Sequence of chain 1.A:
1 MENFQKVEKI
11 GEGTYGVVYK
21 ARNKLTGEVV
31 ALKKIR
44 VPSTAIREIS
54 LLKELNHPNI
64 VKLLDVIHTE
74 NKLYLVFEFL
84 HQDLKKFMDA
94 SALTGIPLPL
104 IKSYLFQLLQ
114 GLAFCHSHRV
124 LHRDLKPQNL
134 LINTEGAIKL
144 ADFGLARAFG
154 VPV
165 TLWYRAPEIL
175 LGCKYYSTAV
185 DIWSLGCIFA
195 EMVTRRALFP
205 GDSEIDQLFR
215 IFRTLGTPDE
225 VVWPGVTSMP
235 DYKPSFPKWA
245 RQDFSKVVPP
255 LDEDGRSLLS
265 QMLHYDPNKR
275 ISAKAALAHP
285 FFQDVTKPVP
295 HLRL

This protein binds this small molecule.
Small molecule (SMILES): Nc1cc2[nH]cnc2c(OCC2CCCCC2)n1

Binding-site contacts:
Ligand atom N9 contacts residue LEU134 of chain 1.A at 3.5 Å.
Ligand atom N9 contacts residue PHE82 of chain 1.A at 4.1 Å.
Ligand atom C8 contacts residue GLU81 of chain 1.A at 3.8 Å.
Ligand atom C8 contacts residue ALA31 of chain 1.A at 3.7 Å (hydrophobic).
Ligand atom C11 contacts residue VAL18 of chain 1.A at 3.9 Å (hydrophobic).
Ligand atom N1 contacts residue ILE10 of chain 1.A at 3.8 Å.
Ligand atom C15 contacts residue ASP86 of chain 1.A at 3.9 Å.
Ligand atom C9 contacts residue ILE10 of chain 1.A at 3.4 Å (hydrophobic).
Ligand atom C13 contacts residue GLU12 of chain 1.A at 4.0 Å.
Ligand atom C10 contacts residue GLN131 of chain 1.A at 4.0 Å.
Ligand atom N7 contacts residue LYS33 of chain 1.A at 3.7 Å.
Ligand atom N7 contacts residue LEU134 of chain 1.A at 3.7 Å.
Ligand atom C6 contacts residue LEU134 of chain 1.A at 3.9 Å (hydrophobic).
Ligand atom C14 contacts residue GLN131 of chain 1.A at 3.8 Å.
Ligand atom N2 contacts residue HIS84 of chain 1.A at 4.1 Å.
Ligand atom N2 contacts residue PHE82 of chain 1.A at 3.5 Å.
Ligand atom C2 contacts residue PHE82 of chain 1.A at 4.0 Å (hydrophobic).
Ligand atom N2 contacts residue LEU83 of chain 1.A at 2.0 Å (h-bond).
Ligand atom C11 contacts residue ILE10 of chain 1.A at 3.9 Å (hydrophobic).
Ligand atom C2 contacts residue ILE10 of chain 1.A at 4.1 Å (hydrophobic).
Ligand atom N1 contacts residue LEU134 of chain 1.A at 4.0 Å.
Ligand atom C12 contacts residue GLY11 of chain 1.A at 3.5 Å.
Ligand atom N7 contacts residue ALA31 of chain 1.A at 4.0 Å.
Ligand atom C5 contacts residue LEU134 of chain 1.A at 3.5 Å (hydrophobic).
Ligand atom C8 contacts residue LEU134 of chain 1.A at 3.7 Å (hydrophobic).
Ligand atom C2 contacts residue LEU83 of chain 1.A at 3.0 Å (hydrophobic).
Ligand atom C4 contacts residue ALA31 of chain 1.A at 3.6 Å (hydrophobic).
Ligand atom N9 contacts residue GLU81 of chain 1.A at 2.9 Å (salt-bridge).
Ligand atom C12 contacts residue ILE10 of chain 1.A at 3.7 Å (hydrophobic).
Ligand atom C4 contacts residue GLU81 of chain 1.A at 3.9 Å.
Ligand atom O6 contacts residue ILE10 of chain 1.A at 4.0 Å.
Ligand atom C15 contacts residue GLN131 of chain 1.A at 3.6 Å.
Ligand atom C3 contacts residue LEU83 of chain 1.A at 3.1 Å (hydrophobic).
Ligand atom C5 contacts residue ALA31 of chain 1.A at 4.0 Å (hydrophobic).
Ligand atom N9 contacts residue ALA31 of chain 1.A at 3.5 Å.
Ligand atom C8 contacts residue PHE80 of chain 1.A at 3.9 Å (hydrophobic).
Ligand atom C4 contacts residue LEU83 of chain 1.A at 4.1 Å (hydrophobic).
Ligand atom C4 contacts residue LEU134 of chain 1.A at 3.3 Å (hydrophobic).
Ligand atom C3 contacts residue PHE82 of chain 1.A at 3.7 Å (hydrophobic).
Ligand atom C3 contacts residue LEU134 of chain 1.A at 3.8 Å (hydrophobic).